A protein and the small-molecule ligand that binds it are described below.
Small molecule (SMILES): Nc1nc2c(ncn2[C@@H]2O[C@@H]3CO[P](=O)(O)O[C@H]4[C@@H](O)[C@H](n5cnc6c(=O)[nH]c(N)nc65)O[C@@H]4CO[P](=O)(O)O[C@H]3[C@H]2O)c(=O)[nH]1

Sequence of chain 1.B:
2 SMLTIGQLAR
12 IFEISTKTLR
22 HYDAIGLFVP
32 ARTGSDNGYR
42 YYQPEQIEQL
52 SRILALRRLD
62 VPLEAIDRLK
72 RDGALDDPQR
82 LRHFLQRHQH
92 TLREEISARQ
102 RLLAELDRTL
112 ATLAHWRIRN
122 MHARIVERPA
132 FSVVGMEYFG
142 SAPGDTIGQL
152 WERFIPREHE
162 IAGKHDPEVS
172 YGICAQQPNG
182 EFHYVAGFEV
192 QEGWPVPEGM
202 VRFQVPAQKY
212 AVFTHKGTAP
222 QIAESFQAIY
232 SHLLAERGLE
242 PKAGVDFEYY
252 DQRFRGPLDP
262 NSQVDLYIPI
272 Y

Binding-site contacts:
Ligand atom O11 contacts residue GLU65 of chain 1.B at 4.0 Å.
Ligand atom C61 contacts residue ARG88 of chain 1.B at 4.3 Å.
Ligand atom O5A contacts residue ARG69 of chain 1.B at 4.5 Å.
Ligand atom N71 contacts residue ARG69 of chain 1.B at 3.1 Å (salt-bridge).
Ligand atom C81 contacts residue ARG69 of chain 1.B at 3.7 Å.
Ligand atom O61 contacts residue ARG88 of chain 1.B at 3.2 Å (salt-bridge).
Ligand atom C4A contacts residue GLU65 of chain 1.B at 2.6 Å.
Ligand atom N91 contacts residue GLU65 of chain 1.B at 4.2 Å.
Ligand atom O61 contacts residue PHE85 of chain 1.B at 3.5 Å.
Ligand atom C51 contacts residue ARG69 of chain 1.B at 3.6 Å.
Ligand atom N31 contacts residue ALA66 of chain 1.B at 3.7 Å.
Ligand atom O11 contacts residue ARG69 of chain 1.B at 4.4 Å.
Ligand atom N11 contacts residue ALA66 of chain 1.B at 4.1 Å.
Ligand atom C81 contacts residue GLU65 of chain 1.B at 4.2 Å.
Ligand atom O4A contacts residue ALA66 of chain 1.B at 4.0 Å.
Ligand atom C5A contacts residue GLU65 of chain 1.B at 2.4 Å.
Ligand atom O21 contacts residue ARG69 of chain 1.B at 3.4 Å.
Ligand atom C1A contacts residue GLU65 of chain 1.B at 3.8 Å.
Ligand atom C21 contacts residue ALA66 of chain 1.B at 3.9 Å (hydrophobic).
Ligand atom C5A contacts residue ARG72 of chain 1.B at 4.4 Å.
Ligand atom O5A contacts residue GLU65 of chain 1.B at 3.5 Å (salt-bridge).
Ligand atom N71 contacts residue ALA66 of chain 1.B at 3.9 Å.
Ligand atom C51 contacts residue ALA66 of chain 1.B at 3.8 Å (hydrophobic).
Ligand atom P11 contacts residue ARG72 of chain 1.B at 4.3 Å.
Ligand atom N21 contacts residue PRO63 of chain 1.B at 3.9 Å.
Ligand atom N91 contacts residue ALA66 of chain 1.B at 3.5 Å.
Ligand atom C61 contacts residue ALA66 of chain 1.B at 4.0 Å (hydrophobic).
Ligand atom P11 contacts residue GLU65 of chain 1.B at 4.4 Å.
Ligand atom O4A contacts residue GLU65 of chain 1.B at 2.4 Å (salt-bridge).
Ligand atom C61 contacts residue PHE85 of chain 1.B at 4.3 Å (hydrophobic).
Ligand atom C3A contacts residue GLU65 of chain 1.B at 4.1 Å.
Ligand atom C81 contacts residue ALA66 of chain 1.B at 3.7 Å (hydrophobic).
Ligand atom C1A contacts residue ALA66 of chain 1.B at 3.7 Å (hydrophobic).
Ligand atom O61 contacts residue ARG69 of chain 1.B at 3.0 Å (salt-bridge).
Ligand atom O11 contacts residue ARG72 of chain 1.B at 3.3 Å (salt-bridge).
Ligand atom C41 contacts residue ALA66 of chain 1.B at 3.6 Å (hydrophobic).
Ligand atom C61 contacts residue ARG69 of chain 1.B at 3.7 Å.
Ligand atom P11 contacts residue ARG69 of chain 1.B at 4.2 Å.